Sequence of chain 1.A:
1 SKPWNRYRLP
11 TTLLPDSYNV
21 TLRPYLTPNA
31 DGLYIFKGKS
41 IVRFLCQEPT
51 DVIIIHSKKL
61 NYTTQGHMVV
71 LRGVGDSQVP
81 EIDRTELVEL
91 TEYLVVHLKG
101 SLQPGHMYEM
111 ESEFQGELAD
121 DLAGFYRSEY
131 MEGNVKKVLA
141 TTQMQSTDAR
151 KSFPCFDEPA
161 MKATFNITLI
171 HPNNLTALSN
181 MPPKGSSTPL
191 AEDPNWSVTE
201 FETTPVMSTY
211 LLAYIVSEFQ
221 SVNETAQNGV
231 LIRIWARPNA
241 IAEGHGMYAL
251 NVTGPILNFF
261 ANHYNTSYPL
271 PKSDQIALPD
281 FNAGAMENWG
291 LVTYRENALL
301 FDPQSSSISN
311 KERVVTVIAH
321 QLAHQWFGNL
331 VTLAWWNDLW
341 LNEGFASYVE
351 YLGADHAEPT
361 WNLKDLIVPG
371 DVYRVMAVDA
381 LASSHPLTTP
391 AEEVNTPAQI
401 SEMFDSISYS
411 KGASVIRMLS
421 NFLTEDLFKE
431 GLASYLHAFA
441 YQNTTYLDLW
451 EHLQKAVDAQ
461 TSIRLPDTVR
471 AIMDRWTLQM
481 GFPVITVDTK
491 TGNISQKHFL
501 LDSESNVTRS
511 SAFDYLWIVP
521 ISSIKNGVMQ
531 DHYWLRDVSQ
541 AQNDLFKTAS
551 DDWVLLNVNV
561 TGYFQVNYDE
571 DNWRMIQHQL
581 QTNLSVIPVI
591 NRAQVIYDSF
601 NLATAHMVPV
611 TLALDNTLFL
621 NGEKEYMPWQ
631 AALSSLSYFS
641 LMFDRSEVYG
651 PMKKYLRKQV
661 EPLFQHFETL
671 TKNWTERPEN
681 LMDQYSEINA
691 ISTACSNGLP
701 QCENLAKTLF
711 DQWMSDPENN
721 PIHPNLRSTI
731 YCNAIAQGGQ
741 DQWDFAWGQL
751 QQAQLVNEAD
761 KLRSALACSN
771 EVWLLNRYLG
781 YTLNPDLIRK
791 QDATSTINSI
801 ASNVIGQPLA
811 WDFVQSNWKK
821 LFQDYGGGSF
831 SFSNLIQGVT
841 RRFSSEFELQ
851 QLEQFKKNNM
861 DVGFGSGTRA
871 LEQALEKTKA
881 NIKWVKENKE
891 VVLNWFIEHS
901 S

Binding-site contacts:
Ligand atom O7 contacts residue TYR248 of chain 1.A at 3.5 Å.
Ligand atom C7 contacts residue ASN251 of chain 1.A at 3.8 Å.
Ligand atom C7 contacts residue TYR248 of chain 1.A at 4.1 Å (hydrophobic).
Ligand atom C5 contacts residue ASN251 of chain 1.A at 3.6 Å.
Ligand atom N2 contacts residue ASN251 of chain 1.A at 3.1 Å (h-bond).
Ligand atom C4 contacts residue ASN251 of chain 1.A at 4.2 Å.
Ligand atom C8 contacts residue PRO303 of chain 1.A at 3.9 Å (hydrophobic).
Ligand atom C1 contacts residue ASN251 of chain 1.A at 1.4 Å.
Ligand atom O7 contacts residue ASN251 of chain 1.A at 3.9 Å.
Ligand atom O5 contacts residue ASN251 of chain 1.A at 2.3 Å (h-bond).
Ligand atom C2 contacts residue ASN251 of chain 1.A at 2.5 Å.
Ligand atom C3 contacts residue ASN251 of chain 1.A at 3.8 Å.
Ligand atom O7 contacts residue LYS311 of chain 1.A at 3.7 Å.
Ligand atom C8 contacts residue PHE301 of chain 1.A at 4.0 Å (hydrophobic).
Ligand atom C8 contacts residue TYR248 of chain 1.A at 3.7 Å (hydrophobic).
Ligand atom N2 contacts residue MET247 of chain 1.A at 4.4 Å.

A protein and the small-molecule ligand that binds it are described below.
Small molecule (SMILES): CC(=O)N[C@@H]1[C@@H](O)[C@H](O)[C@@H](CO)O[C@H]1O